This small molecule binds to this protein.
Small molecule (SMILES): C=CC1=C(C)C2=N3->[Ni]45<-N6=C(C=c7c(C)c(C=C)c(n74)=C2)C(C)=C(CCC(=O)O)C6=Cc2c(CCC(=O)O)c(C)c(n25)C=C13

Sequence of chain 1.A:
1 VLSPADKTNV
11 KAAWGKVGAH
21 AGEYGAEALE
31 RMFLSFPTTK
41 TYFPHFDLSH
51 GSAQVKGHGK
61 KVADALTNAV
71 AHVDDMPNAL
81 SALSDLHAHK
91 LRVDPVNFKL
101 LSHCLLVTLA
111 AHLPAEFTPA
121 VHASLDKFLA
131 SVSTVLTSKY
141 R

Binding-site contacts:
Ligand atom NI contacts residue HIS58 of chain 1.A at 3.9 Å.
Ligand atom ND contacts residue HIS58 of chain 1.A at 3.4 Å (h-bond).
Ligand atom CHA contacts residue LEU91 of chain 1.A at 3.8 Å (hydrophobic).
Ligand atom CBC contacts residue ASN97 of chain 1.A at 3.8 Å.
Ligand atom CHB contacts residue VAL62 of chain 1.A at 3.8 Å (hydrophobic).
Ligand atom CMA contacts residue LEU83 of chain 1.A at 3.6 Å (hydrophobic).
Ligand atom CHB contacts residue LEU83 of chain 1.A at 3.8 Å (hydrophobic).
Ligand atom CMB contacts residue ALA65 of chain 1.A at 3.7 Å (hydrophobic).
Ligand atom C4D contacts residue LEU91 of chain 1.A at 3.7 Å (hydrophobic).
Ligand atom CHC contacts residue LEU101 of chain 1.A at 3.5 Å (hydrophobic).
Ligand atom CAD contacts residue LEU91 of chain 1.A at 3.9 Å (hydrophobic).
Ligand atom NB contacts residue HIS87 of chain 1.A at 3.6 Å.
Ligand atom C2B contacts residue LEU136 of chain 1.A at 3.8 Å (hydrophobic).
Ligand atom C3B contacts residue LEU136 of chain 1.A at 3.7 Å (hydrophobic).
Ligand atom CAB contacts residue LEU101 of chain 1.A at 3.8 Å (hydrophobic).
Ligand atom O2D contacts residue HIS45 of chain 1.A at 3.0 Å (h-bond).
Ligand atom CAA contacts residue LYS61 of chain 1.A at 3.9 Å.
Ligand atom NA contacts residue HIS87 of chain 1.A at 3.8 Å.
Ligand atom C3D contacts residue HIS58 of chain 1.A at 3.8 Å.
Ligand atom NI contacts residue HIS87 of chain 1.A at 3.2 Å.
Ligand atom CBA contacts residue LEU86 of chain 1.A at 3.8 Å (hydrophobic).
Ligand atom CAC contacts residue VAL93 of chain 1.A at 3.7 Å (hydrophobic).
Ligand atom C1A contacts residue HIS58 of chain 1.A at 3.5 Å.
Ligand atom C3D contacts residue LEU91 of chain 1.A at 3.8 Å (hydrophobic).
Ligand atom O1A contacts residue LYS61 of chain 1.A at 3.8 Å.
Ligand atom CMD contacts residue PHE43 of chain 1.A at 3.7 Å (hydrophobic).
Ligand atom C4D contacts residue HIS58 of chain 1.A at 3.3 Å.
Ligand atom C1B contacts residue VAL62 of chain 1.A at 3.7 Å (hydrophobic).
Ligand atom CHA contacts residue HIS58 of chain 1.A at 3.3 Å.
Ligand atom CHD contacts residue PHE43 of chain 1.A at 3.6 Å (hydrophobic).
Ligand atom CMA contacts residue LYS61 of chain 1.A at 3.5 Å.
Ligand atom C3A contacts residue LEU83 of chain 1.A at 3.6 Å (hydrophobic).
Ligand atom NC contacts residue HIS87 of chain 1.A at 3.8 Å.
Ligand atom CBD contacts residue HIS58 of chain 1.A at 3.4 Å.
Ligand atom CMC contacts residue PHE98 of chain 1.A at 3.7 Å (hydrophobic).
Ligand atom C1D contacts residue HIS58 of chain 1.A at 3.8 Å.
Ligand atom CMC contacts residue ASN97 of chain 1.A at 3.5 Å.
Ligand atom C3C contacts residue VAL93 of chain 1.A at 3.8 Å (hydrophobic).
Ligand atom NB contacts residue VAL62 of chain 1.A at 3.9 Å.
Ligand atom CMD contacts residue TYR42 of chain 1.A at 3.3 Å (hydrophobic).